Binding-site contacts:
Ligand atom CB contacts residue ILE130 of chain 5.A at 3.6 Å (hydrophobic).
Ligand atom CB contacts residue TYR162 of chain 5.A at 3.5 Å (hydrophobic).
Ligand atom CA contacts residue LEU161 of chain 5.A at 3.5 Å (hydrophobic).
Ligand atom SD contacts residue ARG165 of chain 5.A at 3.5 Å.
Ligand atom C contacts residue LEU161 of chain 5.A at 3.8 Å (hydrophobic).
Ligand atom N contacts residue GLY105 of chain 5.A at 2.8 Å (h-bond).
Ligand atom CB contacts residue GLY105 of chain 5.A at 3.1 Å.
Ligand atom CD1 contacts residue TYR162 of chain 5.A at 3.5 Å (hydrophobic).
Ligand atom CA contacts residue SER163 of chain 5.A at 3.7 Å.
Ligand atom CD1 contacts residue GLN203 of chain 5.A at 3.5 Å.
Ligand atom CA contacts residue ILE130 of chain 5.A at 3.5 Å (hydrophobic).
Ligand atom O contacts residue VAL127 of chain 5.A at 2.5 Å (h-bond).
Ligand atom O contacts residue TYR162 of chain 5.A at 3.6 Å.
Ligand atom CA contacts residue GLY105 of chain 5.A at 3.9 Å.
Ligand atom CD1 contacts residue GLY124 of chain 5.A at 3.9 Å.
Ligand atom CD contacts residue GLN203 of chain 5.A at 3.5 Å.
Ligand atom C contacts residue GLY105 of chain 5.A at 3.8 Å.
Ligand atom O contacts residue GLN203 of chain 5.A at 3.5 Å (h-bond).
Ligand atom CD contacts residue ARG165 of chain 5.A at 3.8 Å.
Ligand atom O contacts residue VAL127 of chain 5.A at 3.5 Å.
Ligand atom N contacts residue SER163 of chain 5.A at 3.9 Å.
Ligand atom CA contacts residue VAL125 of chain 5.A at 3.4 Å (hydrophobic).
Ligand atom CA contacts residue PHE126 of chain 5.A at 3.9 Å (hydrophobic).
Ligand atom CB contacts residue ILE104 of chain 5.A at 3.6 Å (hydrophobic).
Ligand atom CE contacts residue ARG165 of chain 5.A at 3.8 Å.
Ligand atom C contacts residue ILE130 of chain 5.A at 3.9 Å (hydrophobic).
Ligand atom CD2 contacts residue PHE126 of chain 5.A at 3.4 Å (hydrophobic).
Ligand atom O contacts residue ILE130 of chain 5.A at 3.7 Å.
Ligand atom N contacts residue VAL125 of chain 5.A at 3.5 Å (h-bond).
Ligand atom O contacts residue PHE126 of chain 5.A at 3.4 Å.
Ligand atom CG contacts residue TYR162 of chain 5.A at 3.9 Å (hydrophobic).
Ligand atom CD2 contacts residue LEU161 of chain 5.A at 3.6 Å (hydrophobic).
Ligand atom CB contacts residue VAL125 of chain 5.A at 3.3 Å (hydrophobic).
Ligand atom O contacts residue GLY105 of chain 5.A at 3.7 Å.
Ligand atom O contacts residue LEU161 of chain 5.A at 3.4 Å (h-bond).
Ligand atom OE1 contacts residue ARG165 of chain 5.A at 2.9 Å (salt-bridge).
Ligand atom C contacts residue VAL127 of chain 5.A at 3.7 Å (hydrophobic).
Ligand atom CA contacts residue GLY105 of chain 5.A at 3.6 Å.
Ligand atom O contacts residue SER163 of chain 5.A at 3.1 Å (h-bond).
Ligand atom N contacts residue LEU161 of chain 5.A at 3.2 Å (h-bond).

Sequence of chain 5.A:
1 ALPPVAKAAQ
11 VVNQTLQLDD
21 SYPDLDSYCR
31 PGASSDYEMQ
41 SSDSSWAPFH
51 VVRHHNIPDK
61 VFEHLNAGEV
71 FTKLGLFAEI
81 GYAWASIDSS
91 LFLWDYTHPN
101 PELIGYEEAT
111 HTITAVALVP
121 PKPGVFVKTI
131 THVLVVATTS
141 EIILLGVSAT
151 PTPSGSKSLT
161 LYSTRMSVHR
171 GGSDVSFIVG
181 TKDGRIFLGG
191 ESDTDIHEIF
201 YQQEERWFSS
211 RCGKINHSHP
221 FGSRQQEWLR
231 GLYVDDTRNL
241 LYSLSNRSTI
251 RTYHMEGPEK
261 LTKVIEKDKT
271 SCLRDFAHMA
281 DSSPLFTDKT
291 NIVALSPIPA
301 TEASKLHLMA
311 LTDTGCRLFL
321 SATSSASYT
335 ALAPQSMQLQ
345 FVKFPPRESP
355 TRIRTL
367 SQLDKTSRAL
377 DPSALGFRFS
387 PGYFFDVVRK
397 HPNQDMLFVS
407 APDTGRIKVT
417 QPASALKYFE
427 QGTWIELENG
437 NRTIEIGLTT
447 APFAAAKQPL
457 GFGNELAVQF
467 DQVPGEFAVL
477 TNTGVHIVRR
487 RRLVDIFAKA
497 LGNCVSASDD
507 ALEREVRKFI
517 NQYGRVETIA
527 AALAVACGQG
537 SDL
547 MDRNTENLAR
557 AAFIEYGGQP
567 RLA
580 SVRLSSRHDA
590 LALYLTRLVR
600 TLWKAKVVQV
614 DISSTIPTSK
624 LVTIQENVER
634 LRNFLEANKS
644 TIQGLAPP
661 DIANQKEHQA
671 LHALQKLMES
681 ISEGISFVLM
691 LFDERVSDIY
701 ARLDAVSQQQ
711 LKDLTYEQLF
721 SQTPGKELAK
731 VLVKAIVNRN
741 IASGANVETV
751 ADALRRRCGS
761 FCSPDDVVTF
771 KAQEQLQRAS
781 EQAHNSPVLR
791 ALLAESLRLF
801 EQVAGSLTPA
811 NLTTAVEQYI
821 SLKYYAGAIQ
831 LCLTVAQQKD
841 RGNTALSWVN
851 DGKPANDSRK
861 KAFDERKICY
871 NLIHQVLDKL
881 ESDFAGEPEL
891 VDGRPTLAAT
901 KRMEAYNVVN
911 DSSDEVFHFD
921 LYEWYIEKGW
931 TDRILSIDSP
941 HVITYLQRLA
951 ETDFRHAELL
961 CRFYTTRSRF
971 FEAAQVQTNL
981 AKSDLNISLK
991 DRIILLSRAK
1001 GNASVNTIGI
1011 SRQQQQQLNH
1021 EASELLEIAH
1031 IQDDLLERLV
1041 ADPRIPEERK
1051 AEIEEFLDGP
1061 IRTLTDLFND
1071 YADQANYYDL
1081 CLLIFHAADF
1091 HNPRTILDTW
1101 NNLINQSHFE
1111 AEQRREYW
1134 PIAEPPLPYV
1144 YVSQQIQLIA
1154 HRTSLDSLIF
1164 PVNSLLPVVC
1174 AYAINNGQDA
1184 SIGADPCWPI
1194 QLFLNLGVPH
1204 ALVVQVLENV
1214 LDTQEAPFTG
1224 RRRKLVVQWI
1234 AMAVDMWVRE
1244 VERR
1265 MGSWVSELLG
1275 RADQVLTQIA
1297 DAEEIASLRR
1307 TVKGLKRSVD

A protein and the small-molecule ligand that binds it are described below.
Small molecule (SMILES): CSCC[C@H](NC(=O)[C@@H]1CCCN1C(=O)[C@H](CC(C)C)NC(=O)[C@H](CC(C)C)NC(=O)[C@H](CCCCN)NC(=O)[C@H](C)NC(=O)[C@H](CCCCN)NC(=O)[C@@H](N)CCCN=C(N)N)C(=O)N[C@@H](CCC(=O)O)C(=O)N[C@@H](CCC(=O)O)C(=O)N[C@@H](C)C(=O)N[C@@H](CC(C)C)C(=O)N[C@@H](CC(C)C)C(=O)N1CCC[C@H]1C=O